The small molecule below binds the protein below.
Small molecule (SMILES): CC(=O)N[C@@H]1[C@@H](O)[C@H](O)[C@@H](CO)O[C@H]1O

Sequence of chain 1.B:
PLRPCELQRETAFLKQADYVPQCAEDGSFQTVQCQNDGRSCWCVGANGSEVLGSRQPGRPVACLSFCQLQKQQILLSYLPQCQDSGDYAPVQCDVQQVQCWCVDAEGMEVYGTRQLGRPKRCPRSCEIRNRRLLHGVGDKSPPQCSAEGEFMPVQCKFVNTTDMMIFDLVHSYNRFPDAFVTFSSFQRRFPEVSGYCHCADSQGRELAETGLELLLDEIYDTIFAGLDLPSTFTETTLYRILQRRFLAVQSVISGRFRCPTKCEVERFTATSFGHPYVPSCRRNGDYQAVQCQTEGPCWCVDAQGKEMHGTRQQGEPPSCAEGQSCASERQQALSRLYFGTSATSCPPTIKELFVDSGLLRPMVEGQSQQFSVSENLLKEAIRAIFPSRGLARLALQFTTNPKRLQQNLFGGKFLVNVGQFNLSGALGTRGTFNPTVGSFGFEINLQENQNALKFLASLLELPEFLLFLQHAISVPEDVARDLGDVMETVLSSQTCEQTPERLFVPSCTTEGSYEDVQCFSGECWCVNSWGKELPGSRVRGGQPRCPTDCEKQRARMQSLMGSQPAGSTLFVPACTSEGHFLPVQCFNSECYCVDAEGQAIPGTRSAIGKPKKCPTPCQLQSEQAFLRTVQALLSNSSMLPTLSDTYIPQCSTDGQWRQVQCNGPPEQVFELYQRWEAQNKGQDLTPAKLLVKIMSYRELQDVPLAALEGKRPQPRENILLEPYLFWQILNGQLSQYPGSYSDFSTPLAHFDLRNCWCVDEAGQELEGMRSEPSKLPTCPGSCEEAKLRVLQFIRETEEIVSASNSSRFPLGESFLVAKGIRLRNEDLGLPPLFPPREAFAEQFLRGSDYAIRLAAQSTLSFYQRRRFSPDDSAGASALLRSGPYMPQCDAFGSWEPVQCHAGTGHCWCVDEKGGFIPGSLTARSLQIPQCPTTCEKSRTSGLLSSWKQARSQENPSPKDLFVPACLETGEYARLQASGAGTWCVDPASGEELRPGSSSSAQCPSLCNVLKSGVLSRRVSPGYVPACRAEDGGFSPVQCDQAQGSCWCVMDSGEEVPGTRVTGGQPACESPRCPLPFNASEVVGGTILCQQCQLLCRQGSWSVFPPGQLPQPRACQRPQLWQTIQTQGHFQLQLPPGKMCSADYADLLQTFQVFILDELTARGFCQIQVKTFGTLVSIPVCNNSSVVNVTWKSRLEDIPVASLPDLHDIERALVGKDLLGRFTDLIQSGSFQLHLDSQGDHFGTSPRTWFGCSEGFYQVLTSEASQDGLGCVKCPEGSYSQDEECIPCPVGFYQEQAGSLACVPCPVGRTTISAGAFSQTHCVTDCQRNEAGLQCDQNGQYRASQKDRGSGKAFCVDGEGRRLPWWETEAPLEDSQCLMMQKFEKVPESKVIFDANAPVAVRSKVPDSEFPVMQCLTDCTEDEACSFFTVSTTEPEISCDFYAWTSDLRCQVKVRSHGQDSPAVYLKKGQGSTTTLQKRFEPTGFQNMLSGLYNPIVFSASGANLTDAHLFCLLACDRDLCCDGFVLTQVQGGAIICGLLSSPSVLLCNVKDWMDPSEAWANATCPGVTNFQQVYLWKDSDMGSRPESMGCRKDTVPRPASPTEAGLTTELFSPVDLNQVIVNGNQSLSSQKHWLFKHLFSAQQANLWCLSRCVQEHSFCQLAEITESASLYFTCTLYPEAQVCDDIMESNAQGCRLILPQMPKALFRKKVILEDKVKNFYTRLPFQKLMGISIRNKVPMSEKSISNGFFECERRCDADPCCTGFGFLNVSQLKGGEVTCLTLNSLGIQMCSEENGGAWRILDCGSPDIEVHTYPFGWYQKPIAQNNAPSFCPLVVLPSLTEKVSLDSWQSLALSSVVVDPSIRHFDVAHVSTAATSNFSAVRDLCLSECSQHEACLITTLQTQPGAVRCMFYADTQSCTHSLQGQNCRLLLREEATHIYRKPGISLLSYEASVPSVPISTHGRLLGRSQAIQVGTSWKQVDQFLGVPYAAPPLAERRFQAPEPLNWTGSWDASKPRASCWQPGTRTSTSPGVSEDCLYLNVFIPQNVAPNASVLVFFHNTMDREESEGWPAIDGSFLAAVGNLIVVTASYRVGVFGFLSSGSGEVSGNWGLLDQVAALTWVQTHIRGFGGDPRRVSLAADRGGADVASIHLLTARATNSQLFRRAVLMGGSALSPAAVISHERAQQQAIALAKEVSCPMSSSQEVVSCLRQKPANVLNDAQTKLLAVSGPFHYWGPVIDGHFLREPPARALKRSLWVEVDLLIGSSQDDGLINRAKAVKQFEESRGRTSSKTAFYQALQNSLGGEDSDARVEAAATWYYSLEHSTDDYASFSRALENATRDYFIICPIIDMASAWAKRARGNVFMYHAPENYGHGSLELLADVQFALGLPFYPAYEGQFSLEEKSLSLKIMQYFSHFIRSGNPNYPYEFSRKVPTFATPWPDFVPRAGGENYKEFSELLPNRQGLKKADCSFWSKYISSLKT

Binding-site contacts:
Ligand atom C2 contacts residue ARG1008 of chain 1.B at 3.4 Å.
Ligand atom C7 contacts residue ASN947 of chain 1.B at 3.2 Å.
Ligand atom C1 contacts residue ARG1008 of chain 1.B at 4.0 Å.
Ligand atom N2 contacts residue ARG1008 of chain 1.B at 3.4 Å.
Ligand atom C1 contacts residue ASN947 of chain 1.B at 1.4 Å.
Ligand atom C4 contacts residue ASN947 of chain 1.B at 4.2 Å.
Ligand atom C8 contacts residue ARG1008 of chain 1.B at 3.8 Å.
Ligand atom O3 contacts residue ARG1008 of chain 1.B at 4.4 Å.
Ligand atom C3 contacts residue ASN947 of chain 1.B at 3.8 Å.
Ligand atom O7 contacts residue ASN947 of chain 1.B at 3.1 Å (h-bond).
Ligand atom C5 contacts residue ASN947 of chain 1.B at 3.7 Å.
Ligand atom C7 contacts residue ARG1008 of chain 1.B at 4.2 Å.
Ligand atom C8 contacts residue ASN947 of chain 1.B at 3.9 Å.
Ligand atom C2 contacts residue ASN947 of chain 1.B at 2.5 Å.
Ligand atom N2 contacts residue ASN947 of chain 1.B at 3.0 Å (h-bond).
Ligand atom O5 contacts residue ASN947 of chain 1.B at 2.4 Å (h-bond).